Binding-site contacts:
Ligand atom C4 contacts residue ASN67 of chain 1.C at 3.8 Å.
Ligand atom N2 contacts residue ASN67 of chain 1.C at 3.3 Å (h-bond).
Ligand atom O3 contacts residue GLN288 of chain 1.C at 4.2 Å.
Ligand atom C7 contacts residue ASN67 of chain 1.C at 4.2 Å.
Ligand atom O5 contacts residue ASN67 of chain 1.C at 2.5 Å (h-bond).
Ligand atom C1 contacts residue ASN67 of chain 1.C at 1.4 Å.
Ligand atom C3 contacts residue ASN67 of chain 1.C at 3.6 Å.
Ligand atom C6 contacts residue ASN67 of chain 1.C at 3.4 Å.
Ligand atom O6 contacts residue GLU369 of chain 1.C at 4.5 Å.
Ligand atom O7 contacts residue ASN67 of chain 1.C at 4.4 Å.
Ligand atom O5 contacts residue THR69 of chain 1.C at 3.6 Å.
Ligand atom C2 contacts residue ASN67 of chain 1.C at 2.4 Å.
Ligand atom C5 contacts residue ASN67 of chain 1.C at 3.4 Å.
Ligand atom C5 contacts residue THR69 of chain 1.C at 3.9 Å.
Ligand atom C8 contacts residue GLN288 of chain 1.C at 4.1 Å.
Ligand atom C7 contacts residue GLU369 of chain 1.C at 3.9 Å.
Ligand atom O6 contacts residue LEU70 of chain 1.C at 3.3 Å.
Ligand atom O6 contacts residue TRP368 of chain 1.C at 4.5 Å.
Ligand atom C7 contacts residue GLN288 of chain 1.C at 4.5 Å.
Ligand atom C8 contacts residue GLU369 of chain 1.C at 3.4 Å.
Ligand atom O4 contacts residue TRP368 of chain 1.C at 4.3 Å.
Ligand atom C6 contacts residue LEU70 of chain 1.C at 3.5 Å (hydrophobic).
Ligand atom C6 contacts residue THR69 of chain 1.C at 3.7 Å.
Ligand atom O6 contacts residue THR69 of chain 1.C at 3.8 Å.
Ligand atom C6 contacts residue GLN288 of chain 1.C at 3.8 Å.
Ligand atom O7 contacts residue GLU369 of chain 1.C at 3.5 Å (salt-bridge).
Ligand atom O6 contacts residue GLN288 of chain 1.C at 4.0 Å.

Sequence of chain 1.C:
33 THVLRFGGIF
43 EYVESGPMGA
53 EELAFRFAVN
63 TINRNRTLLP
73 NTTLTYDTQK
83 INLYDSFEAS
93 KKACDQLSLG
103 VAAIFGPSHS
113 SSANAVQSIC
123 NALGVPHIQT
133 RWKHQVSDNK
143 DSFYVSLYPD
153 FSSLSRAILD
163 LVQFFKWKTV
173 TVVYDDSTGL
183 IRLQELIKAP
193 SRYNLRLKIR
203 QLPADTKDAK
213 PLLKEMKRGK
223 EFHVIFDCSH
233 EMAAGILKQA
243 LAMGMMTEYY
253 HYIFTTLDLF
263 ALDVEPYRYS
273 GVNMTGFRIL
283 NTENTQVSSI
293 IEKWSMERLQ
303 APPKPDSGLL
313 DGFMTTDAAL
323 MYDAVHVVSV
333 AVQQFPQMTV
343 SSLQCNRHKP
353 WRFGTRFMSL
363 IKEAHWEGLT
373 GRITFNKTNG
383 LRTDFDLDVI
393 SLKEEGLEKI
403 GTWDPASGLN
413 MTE

The small molecule below binds the protein below.
Small molecule (SMILES): CC(=O)N[C@H]1[C@H](O[C@H]2[C@H](O)[C@@H](NC(C)=O)CO[C@@H]2CO)O[C@H](CO)[C@@H](O[C@@H]2O[C@H](CO)[C@@H](O)[C@H](O)[C@@H]2O)[C@@H]1O